Sequence of chain 1.G:
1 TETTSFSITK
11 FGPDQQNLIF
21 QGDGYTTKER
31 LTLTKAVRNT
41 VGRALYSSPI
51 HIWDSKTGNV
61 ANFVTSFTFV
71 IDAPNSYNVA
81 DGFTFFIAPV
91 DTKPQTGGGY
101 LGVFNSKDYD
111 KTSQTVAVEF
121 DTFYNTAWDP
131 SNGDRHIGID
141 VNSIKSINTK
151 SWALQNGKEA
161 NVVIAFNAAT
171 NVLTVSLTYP

Binding-site contacts:
Ligand atom O contacts residue ASN39 of chain 1.G at 3.6 Å.
Ligand atom O2 contacts residue GLY29 of chain 1.H at 4.4 Å.
Ligand atom N contacts residue MDP1 of chain 1.U at 4.0 Å.
Ligand atom N contacts residue GLY99 of chain 1.G at 4.4 Å.
Ligand atom O2 contacts residue ASN39 of chain 1.G at 2.8 Å (h-bond).
Ligand atom CB contacts residue MDP1 of chain 1.U at 3.2 Å.
Ligand atom CG contacts residue ASN39 of chain 1.G at 4.0 Å.
Ligand atom CB contacts residue TYR100 of chain 1.G at 4.4 Å (hydrophobic).
Ligand atom N contacts residue MDP1 of chain 1.U at 1.3 Å.
Ligand atom CA contacts residue GLY97 of chain 1.G at 4.5 Å.
Ligand atom N1 contacts residue GLY97 of chain 1.G at 3.6 Å.
Ligand atom CB contacts residue GLY97 of chain 1.G at 4.0 Å.
Ligand atom O2 contacts residue THR28 of chain 1.H at 3.9 Å.
Ligand atom CA contacts residue MDP1 of chain 1.U at 2.5 Å.
Ligand atom C contacts residue ASN39 of chain 1.G at 3.8 Å.
Ligand atom C contacts residue MDP1 of chain 1.U at 3.3 Å.
Ligand atom CB contacts residue THR96 of chain 1.G at 3.7 Å.
Ligand atom OXT contacts residue ASN39 of chain 1.G at 4.1 Å.
Ligand atom O2 contacts residue GLY98 of chain 1.G at 4.1 Å.
Ligand atom N contacts residue GLY97 of chain 1.G at 4.2 Å.
Ligand atom N contacts residue GLY98 of chain 1.G at 4.3 Å.
Ligand atom O contacts residue GLY98 of chain 1.G at 3.5 Å.
Ligand atom CB contacts residue ASN39 of chain 1.G at 4.3 Å.
Ligand atom CA contacts residue ASN39 of chain 1.G at 3.5 Å.
Ligand atom C contacts residue GLY98 of chain 1.G at 4.4 Å.
Ligand atom CD contacts residue GLY97 of chain 1.G at 4.4 Å.
Ligand atom N1 contacts residue GLY98 of chain 1.G at 4.0 Å.
Ligand atom CD contacts residue ASN39 of chain 1.G at 3.4 Å.
Ligand atom CD contacts residue GLY98 of chain 1.G at 4.1 Å.
Ligand atom O contacts residue GLY97 of chain 1.G at 4.2 Å.
Ligand atom O contacts residue MDP1 of chain 1.U at 3.3 Å (h-bond).
Ligand atom O contacts residue ASN39 of chain 1.G at 4.0 Å.

The protein below binds the small molecule below.
Small molecule (SMILES): C[C@@H](N)C(=O)N[C@H](CCC(=O)O)C(N)=O

Sequence of chain 1.H:
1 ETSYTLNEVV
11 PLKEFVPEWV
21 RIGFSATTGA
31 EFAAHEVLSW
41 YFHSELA